Sequence of chain 1.A:
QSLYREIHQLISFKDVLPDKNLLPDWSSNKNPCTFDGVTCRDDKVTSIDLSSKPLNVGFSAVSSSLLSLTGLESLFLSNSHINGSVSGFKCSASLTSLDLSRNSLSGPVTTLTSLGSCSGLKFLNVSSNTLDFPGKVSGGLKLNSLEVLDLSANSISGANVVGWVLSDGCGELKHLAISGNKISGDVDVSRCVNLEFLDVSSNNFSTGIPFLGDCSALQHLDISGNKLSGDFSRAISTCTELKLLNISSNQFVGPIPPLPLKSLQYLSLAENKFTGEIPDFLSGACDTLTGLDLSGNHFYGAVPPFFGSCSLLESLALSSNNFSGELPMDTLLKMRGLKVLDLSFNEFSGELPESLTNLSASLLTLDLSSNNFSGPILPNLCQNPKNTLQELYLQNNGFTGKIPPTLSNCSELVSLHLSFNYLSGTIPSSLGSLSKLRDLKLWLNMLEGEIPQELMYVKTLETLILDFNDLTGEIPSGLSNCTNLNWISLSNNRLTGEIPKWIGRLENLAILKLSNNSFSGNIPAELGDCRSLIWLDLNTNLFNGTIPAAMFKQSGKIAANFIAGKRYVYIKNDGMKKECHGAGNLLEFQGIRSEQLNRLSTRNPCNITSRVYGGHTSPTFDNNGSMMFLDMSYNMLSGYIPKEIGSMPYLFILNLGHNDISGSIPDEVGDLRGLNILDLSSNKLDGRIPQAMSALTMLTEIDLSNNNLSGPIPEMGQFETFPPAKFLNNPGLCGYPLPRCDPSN

Binding-site contacts:
Ligand atom C8 contacts residue GLY552 of chain 1.A at 4.3 Å.
Ligand atom C2 contacts residue ASN551 of chain 1.A at 2.1 Å.
Ligand atom O7 contacts residue ASN529 of chain 1.A at 4.4 Å.
Ligand atom C5 contacts residue ASN551 of chain 1.A at 3.7 Å.
Ligand atom C8 contacts residue ASN551 of chain 1.A at 4.1 Å.
Ligand atom O3 contacts residue ASN551 of chain 1.A at 4.3 Å.
Ligand atom O5 contacts residue ASN551 of chain 1.A at 2.4 Å (h-bond).
Ligand atom O7 contacts residue ASN551 of chain 1.A at 3.5 Å (h-bond).
Ligand atom C3 contacts residue ASN551 of chain 1.A at 3.6 Å.
Ligand atom O5 contacts residue GLY528 of chain 1.A at 4.5 Å.
Ligand atom N2 contacts residue ASN551 of chain 1.A at 2.6 Å (h-bond).
Ligand atom C4 contacts residue ASN551 of chain 1.A at 4.1 Å.
Ligand atom C1 contacts residue ASN551 of chain 1.A at 1.4 Å.
Ligand atom C7 contacts residue ASN551 of chain 1.A at 3.2 Å.

The small molecule below binds the protein below.
Small molecule (SMILES): CC(=O)N[C@H]1[C@H](O[C@H]2[C@H](O)[C@@H](NC(C)=O)CO[C@@H]2CO)O[C@H](CO)[C@@H](O)[C@@H]1O